Sequence of chain 1.D:
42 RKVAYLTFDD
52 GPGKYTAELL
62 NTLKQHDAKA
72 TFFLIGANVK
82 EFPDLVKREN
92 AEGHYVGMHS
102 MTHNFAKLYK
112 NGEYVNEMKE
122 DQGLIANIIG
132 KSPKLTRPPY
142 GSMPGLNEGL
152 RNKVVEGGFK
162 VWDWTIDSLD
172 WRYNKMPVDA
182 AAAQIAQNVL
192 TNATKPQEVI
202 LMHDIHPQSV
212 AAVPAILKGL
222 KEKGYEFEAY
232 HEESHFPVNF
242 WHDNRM

A protein and the small-molecule ligand that binds it are described below.
Small molecule (SMILES): CC(=O)Nc1nnc(S(N)(=O)=O)s1

Binding-site contacts:
Ligand atom O3 contacts residue TYR141 of chain 1.D at 3.7 Å.
Ligand atom S1 contacts residue ASP51 of chain 1.D at 3.5 Å (salt-bridge).
Ligand atom N2 contacts residue GLY142 of chain 1.D at 4.2 Å.
Ligand atom O1 contacts residue ASP51 of chain 1.D at 2.5 Å (salt-bridge).
Ligand atom N1 contacts residue ZN1 of chain 1.K at 1.8 Å.
Ligand atom N3 contacts residue TYR141 of chain 1.D at 3.3 Å (h-bond).
Ligand atom O1 contacts residue HIS204 of chain 1.D at 3.2 Å (h-bond).
Ligand atom O2 contacts residue ASP50 of chain 1.D at 3.6 Å.
Ligand atom C4 contacts residue ARG173 of chain 1.D at 3.5 Å.
Ligand atom C1 contacts residue TYR141 of chain 1.D at 4.1 Å (hydrophobic).
Ligand atom O1 contacts residue ZN1 of chain 1.K at 2.2 Å.
Ligand atom N3 contacts residue ZN1 of chain 1.K at 4.4 Å.
Ligand atom C1 contacts residue HIS204 of chain 1.D at 3.6 Å.
Ligand atom S1 contacts residue HIS104 of chain 1.D at 3.7 Å.
Ligand atom O2 contacts residue ASP51 of chain 1.D at 3.4 Å (salt-bridge).
Ligand atom N1 contacts residue TYR141 of chain 1.D at 4.0 Å.
Ligand atom S1 contacts residue ZN1 of chain 1.K at 2.3 Å.
Ligand atom N1 contacts residue ASP50 of chain 1.D at 3.6 Å (salt-bridge).
Ligand atom C2 contacts residue TYR141 of chain 1.D at 4.1 Å (hydrophobic).
Ligand atom S2 contacts residue HIS204 of chain 1.D at 4.0 Å.
Ligand atom N1 contacts residue PRO139 of chain 1.D at 4.4 Å.
Ligand atom N3 contacts residue TRP165 of chain 1.D at 4.1 Å.
Ligand atom O1 contacts residue HIS104 of chain 1.D at 3.0 Å (h-bond).
Ligand atom N4 contacts residue TRP172 of chain 1.D at 4.0 Å.
Ligand atom N3 contacts residue GLY142 of chain 1.D at 4.2 Å.
Ligand atom S1 contacts residue HIS204 of chain 1.D at 2.7 Å (h-bond).
Ligand atom S2 contacts residue TRP172 of chain 1.D at 4.3 Å.
Ligand atom N1 contacts residue ASP51 of chain 1.D at 3.2 Å (salt-bridge).
Ligand atom S1 contacts residue HIS100 of chain 1.D at 4.0 Å.
Ligand atom O2 contacts residue ZN1 of chain 1.K at 3.1 Å.
Ligand atom N1 contacts residue PRO140 of chain 1.D at 4.0 Å.
Ligand atom S1 contacts residue ASP50 of chain 1.D at 4.3 Å.
Ligand atom N1 contacts residue HIS204 of chain 1.D at 4.0 Å.
Ligand atom O1 contacts residue HIS100 of chain 1.D at 4.3 Å.
Ligand atom N1 contacts residue HIS100 of chain 1.D at 2.7 Å (h-bond).
Ligand atom N2 contacts residue TRP165 of chain 1.D at 3.9 Å.
Ligand atom C1 contacts residue ZN1 of chain 1.K at 3.8 Å.
Ligand atom O2 contacts residue HIS204 of chain 1.D at 1.3 Å (h-bond).
Ligand atom N1 contacts residue HIS104 of chain 1.D at 3.2 Å (h-bond).
Ligand atom N2 contacts residue TYR141 of chain 1.D at 3.2 Å.